Binding-site contacts:
Ligand atom CB contacts residue THR85 of chain 1.B at 4.0 Å.
Ligand atom OD2 contacts residue PHE45 of chain 1.B at 3.6 Å.
Ligand atom O contacts residue ASN84 of chain 1.B at 3.4 Å (h-bond).
Ligand atom CG contacts residue GLN52 of chain 1.B at 3.6 Å.
Ligand atom OD1 contacts residue MET10 of chain 1.B at 3.9 Å.
Ligand atom OXT contacts residue CYS197 of chain 1.B at 3.4 Å.
Ligand atom N contacts residue SER11 of chain 1.B at 4.0 Å.
Ligand atom N contacts residue MET10 of chain 1.B at 2.7 Å (h-bond).
Ligand atom C contacts residue THR198 of chain 1.B at 3.8 Å.
Ligand atom O contacts residue THR125 of chain 1.B at 4.0 Å.
Ligand atom OD2 contacts residue THR85 of chain 1.B at 3.8 Å.
Ligand atom OD1 contacts residue GLN52 of chain 1.B at 3.5 Å (h-bond).
Ligand atom C contacts residue THR85 of chain 1.B at 3.7 Å.
Ligand atom N contacts residue THR198 of chain 1.B at 2.7 Å (h-bond).
Ligand atom OD1 contacts residue THR83 of chain 1.B at 2.6 Å (h-bond).
Ligand atom O contacts residue THR85 of chain 1.B at 2.7 Å (h-bond).
Ligand atom CG contacts residue MET10 of chain 1.B at 4.0 Å (hydrophobic).
Ligand atom CG contacts residue THR83 of chain 1.B at 3.7 Å.
Ligand atom OD2 contacts residue GLN52 of chain 1.B at 2.9 Å (h-bond).
Ligand atom CG contacts residue PHE45 of chain 1.B at 4.0 Å (hydrophobic).
Ligand atom OD2 contacts residue THR125 of chain 1.B at 3.9 Å.
Ligand atom CB contacts residue MET10 of chain 1.B at 3.6 Å (hydrophobic).
Ligand atom C contacts residue CYS197 of chain 1.B at 3.9 Å (hydrophobic).
Ligand atom CA contacts residue THR83 of chain 1.B at 3.3 Å.
Ligand atom N contacts residue GLU199 of chain 1.B at 2.8 Å (salt-bridge).
Ligand atom OD2 contacts residue PHE162 of chain 1.B at 3.5 Å.
Ligand atom OD1 contacts residue MET86 of chain 1.B at 3.9 Å.
Ligand atom C contacts residue ASN84 of chain 1.B at 3.2 Å.
Ligand atom OXT contacts residue THR83 of chain 1.B at 3.5 Å.
Ligand atom OD1 contacts residue THR85 of chain 1.B at 3.5 Å.
Ligand atom C contacts residue THR83 of chain 1.B at 3.5 Å.
Ligand atom OXT contacts residue THR198 of chain 1.B at 2.9 Å (h-bond).
Ligand atom CA contacts residue GLU199 of chain 1.B at 3.9 Å.
Ligand atom OXT contacts residue ASN84 of chain 1.B at 2.8 Å (h-bond).
Ligand atom CG contacts residue THR85 of chain 1.B at 3.6 Å.
Ligand atom CA contacts residue MET10 of chain 1.B at 3.1 Å (hydrophobic).
Ligand atom CB contacts residue GLU199 of chain 1.B at 4.0 Å.
Ligand atom O contacts residue THR83 of chain 1.B at 3.7 Å.
Ligand atom N contacts residue CYS197 of chain 1.B at 3.9 Å.
Ligand atom CA contacts residue THR198 of chain 1.B at 3.8 Å.

Sequence of chain 1.B:
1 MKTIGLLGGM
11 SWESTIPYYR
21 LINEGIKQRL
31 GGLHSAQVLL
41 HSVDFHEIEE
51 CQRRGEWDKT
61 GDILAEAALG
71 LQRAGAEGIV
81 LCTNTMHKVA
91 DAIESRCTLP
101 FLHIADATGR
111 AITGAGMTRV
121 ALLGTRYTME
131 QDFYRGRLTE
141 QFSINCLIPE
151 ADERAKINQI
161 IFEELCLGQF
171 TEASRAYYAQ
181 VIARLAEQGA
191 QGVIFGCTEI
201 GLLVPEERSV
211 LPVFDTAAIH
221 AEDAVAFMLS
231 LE

A small-molecule ligand and the protein it binds are described below.
Small molecule (SMILES): N[C@H](CC(=O)O)C(=O)O